The small molecule below binds the protein below.
Small molecule (SMILES): CCCCCCCCCC[n+]1ccn(CC(O)(P(=O)([O-])O)P(=O)(O)O)c1

Binding-site contacts:
Ligand atom CAA contacts residue PHE278 of chain 1.F at 4.2 Å (hydrophobic).
Ligand atom CAL contacts residue LEU173 of chain 1.F at 3.7 Å (hydrophobic).
Ligand atom CAN contacts residue GLY170 of chain 1.F at 4.0 Å.
Ligand atom CAA contacts residue CYS279 of chain 1.F at 3.5 Å (hydrophobic).
Ligand atom CAJ contacts residue ASP70 of chain 1.F at 3.7 Å.
Ligand atom OAB contacts residue GLN202 of chain 1.F at 3.7 Å.
Ligand atom CAQ contacts residue LEU201 of chain 1.F at 3.6 Å (hydrophobic).
Ligand atom NAW contacts residue ASP70 of chain 1.F at 3.8 Å.
Ligand atom PAZ contacts residue ASP70 of chain 1.F at 4.3 Å.
Ligand atom CAJ contacts residue GLN202 of chain 1.F at 4.2 Å.
Ligand atom CAP contacts residue GLY198 of chain 1.F at 3.8 Å.
Ligand atom PAZ contacts residue ARG67 of chain 1.F at 4.3 Å.
Ligand atom OAG contacts residue ARG67 of chain 1.F at 3.2 Å (salt-bridge).
Ligand atom CAP contacts residue ALA166 of chain 1.F at 3.9 Å (hydrophobic).
Ligand atom CAU contacts residue ARG67 of chain 1.F at 4.2 Å.
Ligand atom CAS contacts residue VAL165 of chain 1.F at 3.9 Å (hydrophobic).
Ligand atom NAV contacts residue GLN202 of chain 1.F at 3.6 Å.
Ligand atom CAA contacts residue LEU173 of chain 1.F at 3.9 Å (hydrophobic).
Ligand atom CAI contacts residue VAL165 of chain 1.F at 4.0 Å (hydrophobic).
Ligand atom OAE contacts residue ASP209 of chain 1.F at 4.1 Å.
Ligand atom CAT contacts residue GLN202 of chain 1.F at 3.9 Å.
Ligand atom CAM contacts residue LEU173 of chain 1.F at 3.2 Å (hydrophobic).
Ligand atom OAH contacts residue ASP74 of chain 1.F at 2.9 Å (salt-bridge).
Ligand atom OAH contacts residue ASP70 of chain 1.F at 3.1 Å (salt-bridge).
Ligand atom CAU contacts residue ASP70 of chain 1.F at 3.1 Å.
Ligand atom CAL contacts residue GLY170 of chain 1.F at 3.8 Å.
Ligand atom CAO contacts residue VAL169 of chain 1.F at 4.3 Å (hydrophobic).
Ligand atom CAM contacts residue GLY170 of chain 1.F at 4.3 Å.
Ligand atom CAQ contacts residue ALA166 of chain 1.F at 3.7 Å (hydrophobic).
Ligand atom CAI contacts residue GLN202 of chain 1.F at 3.7 Å.
Ligand atom OAH contacts residue ARG67 of chain 1.F at 3.5 Å (salt-bridge).
Ligand atom CAS contacts residue VAL169 of chain 1.F at 4.2 Å (hydrophobic).
Ligand atom CAX contacts residue ASP70 of chain 1.F at 4.2 Å.
Ligand atom CAP contacts residue LEU201 of chain 1.F at 3.5 Å (hydrophobic).
Ligand atom CAR contacts residue VAL169 of chain 1.F at 3.9 Å (hydrophobic).
Ligand atom CAS contacts residue ALA166 of chain 1.F at 4.2 Å (hydrophobic).
Ligand atom CAN contacts residue LEU173 of chain 1.F at 4.1 Å (hydrophobic).
Ligand atom CAO contacts residue LEU201 of chain 1.F at 3.6 Å (hydrophobic).
Ligand atom OAF contacts residue ASP70 of chain 1.F at 3.8 Å.
Ligand atom CAN contacts residue GLY198 of chain 1.F at 4.2 Å.

Sequence of chain 1.F:
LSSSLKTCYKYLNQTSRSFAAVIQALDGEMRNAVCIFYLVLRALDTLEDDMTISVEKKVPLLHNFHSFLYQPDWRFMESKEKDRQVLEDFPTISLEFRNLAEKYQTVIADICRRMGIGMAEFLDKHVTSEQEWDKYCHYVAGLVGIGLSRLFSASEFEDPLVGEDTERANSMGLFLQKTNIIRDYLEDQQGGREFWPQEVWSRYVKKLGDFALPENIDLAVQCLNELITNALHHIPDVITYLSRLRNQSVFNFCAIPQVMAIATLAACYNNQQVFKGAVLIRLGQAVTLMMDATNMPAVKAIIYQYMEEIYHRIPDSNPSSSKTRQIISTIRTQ